Sequence of chain 1.B:
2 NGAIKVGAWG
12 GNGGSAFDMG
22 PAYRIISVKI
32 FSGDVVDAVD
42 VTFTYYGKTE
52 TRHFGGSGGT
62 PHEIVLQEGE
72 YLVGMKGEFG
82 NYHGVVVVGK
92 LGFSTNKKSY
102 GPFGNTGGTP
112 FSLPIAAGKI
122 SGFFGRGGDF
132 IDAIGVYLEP

This protein binds this small molecule.
Small molecule (SMILES): CO[C@H]1O[C@H](CO)[C@@H](O)[C@H](O)[C@@H]1O

Binding-site contacts:
Ligand atom C6 contacts residue PHE131 of chain 1.B at 3.9 Å (hydrophobic).
Ligand atom O6 contacts residue SER33 of chain 1.B at 4.3 Å.
Ligand atom C2 contacts residue GLY34 of chain 1.B at 4.5 Å.
Ligand atom O3 contacts residue GLY60 of chain 1.B at 2.9 Å.
Ligand atom C6 contacts residue GLY34 of chain 1.B at 4.3 Å.
Ligand atom O6 contacts residue VAL36 of chain 1.B at 3.0 Å (h-bond).
Ligand atom C6 contacts residue ASP35 of chain 1.B at 3.6 Å.
Ligand atom C4 contacts residue GLY59 of chain 1.B at 4.1 Å.
Ligand atom O1 contacts residue ASP35 of chain 1.B at 4.2 Å.
Ligand atom O4 contacts residue GLY59 of chain 1.B at 3.6 Å (h-bond).
Ligand atom C7 contacts residue TYR83 of chain 1.B at 3.8 Å (hydrophobic).
Ligand atom O4 contacts residue PHE131 of chain 1.B at 4.2 Å.
Ligand atom C6 contacts residue TYR83 of chain 1.B at 4.0 Å (hydrophobic).
Ligand atom C4 contacts residue GLY60 of chain 1.B at 4.0 Å.
Ligand atom C3 contacts residue GLY60 of chain 1.B at 4.0 Å.
Ligand atom O2 contacts residue ASP35 of chain 1.B at 4.5 Å.
Ligand atom C1 contacts residue ASP35 of chain 1.B at 4.4 Å.
Ligand atom C5 contacts residue ASP38 of chain 1.B at 3.9 Å.
Ligand atom C5 contacts residue GLY34 of chain 1.B at 4.3 Å.
Ligand atom O4 contacts residue ASP38 of chain 1.B at 2.5 Å (salt-bridge).
Ligand atom C6 contacts residue VAL36 of chain 1.B at 3.9 Å (hydrophobic).
Ligand atom O5 contacts residue TYR83 of chain 1.B at 4.3 Å.
Ligand atom O6 contacts residue ASP35 of chain 1.B at 3.3 Å (salt-bridge).
Ligand atom C4 contacts residue GLY34 of chain 1.B at 4.4 Å.
Ligand atom O2 contacts residue GLY60 of chain 1.B at 3.9 Å.
Ligand atom C5 contacts residue TYR83 of chain 1.B at 4.3 Å (hydrophobic).
Ligand atom O2 contacts residue GLY34 of chain 1.B at 3.3 Å.
Ligand atom O6 contacts residue ASP38 of chain 1.B at 2.7 Å (salt-bridge).
Ligand atom C3 contacts residue GLY59 of chain 1.B at 4.0 Å.
Ligand atom O4 contacts residue GLY60 of chain 1.B at 3.9 Å.
Ligand atom O5 contacts residue GLY34 of chain 1.B at 3.8 Å.
Ligand atom O3 contacts residue GLY59 of chain 1.B at 2.9 Å (h-bond).
Ligand atom C4 contacts residue ASP38 of chain 1.B at 3.3 Å.
Ligand atom C5 contacts residue ASP35 of chain 1.B at 4.1 Å.
Ligand atom O6 contacts residue GLY34 of chain 1.B at 3.2 Å.
Ligand atom C6 contacts residue ASP38 of chain 1.B at 3.3 Å.
Ligand atom O5 contacts residue ASP35 of chain 1.B at 3.3 Å (salt-bridge).
Ligand atom C7 contacts residue ASP35 of chain 1.B at 3.3 Å.